This protein binds this small molecule.
Small molecule (SMILES): Oc1ncnc2[nH]ccc12

Binding-site contacts:
Ligand atom C8 contacts residue VAL178 of chain 2.B at 3.4 Å (hydrophobic).
Ligand atom C6 contacts residue GLU179 of chain 2.B at 4.5 Å.
Ligand atom C5 contacts residue PHE159 of chain 2.B at 3.6 Å (hydrophobic).
Ligand atom C5 contacts residue GLU179 of chain 2.B at 4.2 Å.
Ligand atom C4 contacts residue VAL178 of chain 2.B at 3.4 Å (hydrophobic).
Ligand atom N1 contacts residue VAL178 of chain 2.B at 3.7 Å.
Ligand atom N9 contacts residue PHE159 of chain 2.B at 4.1 Å.
Ligand atom C7 contacts residue GLU179 of chain 2.B at 3.6 Å.
Ligand atom N3 contacts residue GLY92 of chain 2.B at 4.0 Å.
Ligand atom N9 contacts residue GLY92 of chain 2.B at 3.3 Å (h-bond).
Ligand atom N3 contacts residue VAL178 of chain 2.B at 4.1 Å.
Ligand atom O6 contacts residue ALA156 of chain 2.B at 3.8 Å.
Ligand atom O6 contacts residue GLU179 of chain 2.B at 3.8 Å.
Ligand atom O6 contacts residue PHE159 of chain 2.B at 3.8 Å.
Ligand atom C7 contacts residue MET180 of chain 2.B at 4.0 Å (hydrophobic).
Ligand atom C8 contacts residue SER90 of chain 2.B at 3.9 Å.
Ligand atom C8 contacts residue GLU179 of chain 2.B at 4.1 Å.
Ligand atom C8 contacts residue CYS91 of chain 2.B at 4.0 Å (hydrophobic).
Ligand atom N1 contacts residue PHE159 of chain 2.B at 4.0 Å.
Ligand atom N3 contacts residue ASP204 of chain 2.B at 4.4 Å.
Ligand atom C2 contacts residue VAL178 of chain 2.B at 4.2 Å (hydrophobic).
Ligand atom O6 contacts residue MET180 of chain 2.B at 3.7 Å.
Ligand atom C6 contacts residue PHE159 of chain 2.B at 3.6 Å (hydrophobic).
Ligand atom N1 contacts residue ILE206 of chain 2.B at 4.4 Å.
Ligand atom C4 contacts residue PHE159 of chain 2.B at 3.8 Å (hydrophobic).
Ligand atom C7 contacts residue VAL178 of chain 2.B at 3.4 Å (hydrophobic).
Ligand atom C5 contacts residue VAL178 of chain 2.B at 3.4 Å (hydrophobic).
Ligand atom C8 contacts residue GLY92 of chain 2.B at 4.1 Å.
Ligand atom N3 contacts residue ILE206 of chain 2.B at 3.7 Å.
Ligand atom C8 contacts residue PHE159 of chain 2.B at 4.2 Å (hydrophobic).
Ligand atom C2 contacts residue PHE159 of chain 2.B at 4.4 Å (hydrophobic).
Ligand atom N9 contacts residue VAL178 of chain 2.B at 3.4 Å (h-bond).
Ligand atom C6 contacts residue VAL178 of chain 2.B at 3.7 Å (hydrophobic).
Ligand atom C7 contacts residue PHE159 of chain 2.B at 4.0 Å (hydrophobic).
Ligand atom N3 contacts residue PHE159 of chain 2.B at 4.2 Å.
Ligand atom C2 contacts residue ILE206 of chain 2.B at 3.4 Å (hydrophobic).
Ligand atom O6 contacts residue VAL178 of chain 2.B at 3.9 Å.
Ligand atom C4 contacts residue GLY92 of chain 2.B at 3.7 Å.
Ligand atom N9 contacts residue CYS91 of chain 2.B at 3.8 Å.

Sequence of chain 2.B:
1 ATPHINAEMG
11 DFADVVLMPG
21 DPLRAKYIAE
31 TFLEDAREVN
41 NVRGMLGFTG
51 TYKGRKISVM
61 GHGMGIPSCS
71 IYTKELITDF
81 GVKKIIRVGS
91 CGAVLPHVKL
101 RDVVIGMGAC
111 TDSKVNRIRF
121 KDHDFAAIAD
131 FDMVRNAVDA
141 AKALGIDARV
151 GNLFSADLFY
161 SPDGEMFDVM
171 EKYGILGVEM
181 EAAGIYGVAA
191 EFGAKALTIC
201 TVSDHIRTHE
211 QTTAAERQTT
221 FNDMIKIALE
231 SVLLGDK